Binding-site contacts:
Ligand atom O05 contacts residue TYR147 of chain 1.A at 2.6 Å (h-bond).
Ligand atom S08 contacts residue GLN117 of chain 1.A at 3.8 Å.
Ligand atom O10 contacts residue ASN149 of chain 1.A at 2.9 Å (h-bond).
Ligand atom O10 contacts residue TYR218 of chain 1.A at 4.5 Å.
Ligand atom O04 contacts residue ALA315 of chain 1.A at 2.8 Å (h-bond).
Ligand atom C06 contacts residue TYR147 of chain 1.A at 4.2 Å (hydrophobic).
Ligand atom O05 contacts residue LYS64 of chain 1.A at 4.4 Å.
Ligand atom B03 contacts residue TYR147 of chain 1.A at 3.3 Å.
Ligand atom C11 contacts residue TYR218 of chain 1.A at 3.7 Å (hydrophobic).
Ligand atom O04 contacts residue GLY60 of chain 1.A at 4.0 Å.
Ligand atom B03 contacts residue SER61 of chain 1.A at 1.4 Å.
Ligand atom B03 contacts residue LYS64 of chain 1.A at 3.8 Å.
Ligand atom CL1 contacts residue TYR218 of chain 1.A at 3.8 Å.
Ligand atom O09 contacts residue GLN117 of chain 1.A at 3.6 Å.
Ligand atom CL1 contacts residue THR316 of chain 1.A at 4.1 Å.
Ligand atom B03 contacts residue ALA315 of chain 1.A at 4.1 Å.
Ligand atom C06 contacts residue ASN149 of chain 1.A at 3.7 Å.
Ligand atom O04 contacts residue GLY314 of chain 1.A at 3.7 Å.
Ligand atom C06 contacts residue LYS64 of chain 1.A at 3.9 Å.
Ligand atom O04 contacts residue SER61 of chain 1.A at 2.3 Å (h-bond).
Ligand atom S08 contacts residue ASN149 of chain 1.A at 4.1 Å.
Ligand atom C11 contacts residue ALA315 of chain 1.A at 3.2 Å (hydrophobic).
Ligand atom CL1 contacts residue VAL208 of chain 1.A at 4.4 Å.
Ligand atom O05 contacts residue LYS312 of chain 1.A at 4.4 Å.
Ligand atom S08 contacts residue ALA315 of chain 1.A at 3.8 Å.
Ligand atom O09 contacts residue ALA315 of chain 1.A at 4.2 Å.
Ligand atom N07 contacts residue SER61 of chain 1.A at 3.7 Å.
Ligand atom C11 contacts residue THR316 of chain 1.A at 4.3 Å.
Ligand atom O05 contacts residue SER61 of chain 1.A at 2.4 Å (h-bond).
Ligand atom N07 contacts residue ALA315 of chain 1.A at 3.6 Å (h-bond).
Ligand atom O10 contacts residue GLN117 of chain 1.A at 2.8 Å (h-bond).
Ligand atom CL1 contacts residue ALA315 of chain 1.A at 4.2 Å.
Ligand atom C06 contacts residue SER61 of chain 1.A at 2.4 Å.
Ligand atom O04 contacts residue TYR147 of chain 1.A at 4.5 Å.
Ligand atom C06 contacts residue ALA315 of chain 1.A at 4.2 Å (hydrophobic).

Sequence of chain 1.A:
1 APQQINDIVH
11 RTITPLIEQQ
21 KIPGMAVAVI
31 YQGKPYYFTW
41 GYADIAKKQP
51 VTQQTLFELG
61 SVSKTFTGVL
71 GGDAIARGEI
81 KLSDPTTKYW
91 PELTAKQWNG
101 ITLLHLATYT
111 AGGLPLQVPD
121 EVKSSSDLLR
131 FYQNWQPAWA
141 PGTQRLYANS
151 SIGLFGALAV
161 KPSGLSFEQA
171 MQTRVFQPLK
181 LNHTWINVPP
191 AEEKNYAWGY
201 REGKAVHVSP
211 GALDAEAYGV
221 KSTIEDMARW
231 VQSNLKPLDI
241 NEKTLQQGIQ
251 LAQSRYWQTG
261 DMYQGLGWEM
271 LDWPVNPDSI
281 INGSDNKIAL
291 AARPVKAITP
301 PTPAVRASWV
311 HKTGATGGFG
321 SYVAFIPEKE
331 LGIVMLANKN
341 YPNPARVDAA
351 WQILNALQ

The protein below binds the small molecule below.
Small molecule (SMILES): O=S(=O)(CCl)NCB(O)O